Sequence of chain 1.C:
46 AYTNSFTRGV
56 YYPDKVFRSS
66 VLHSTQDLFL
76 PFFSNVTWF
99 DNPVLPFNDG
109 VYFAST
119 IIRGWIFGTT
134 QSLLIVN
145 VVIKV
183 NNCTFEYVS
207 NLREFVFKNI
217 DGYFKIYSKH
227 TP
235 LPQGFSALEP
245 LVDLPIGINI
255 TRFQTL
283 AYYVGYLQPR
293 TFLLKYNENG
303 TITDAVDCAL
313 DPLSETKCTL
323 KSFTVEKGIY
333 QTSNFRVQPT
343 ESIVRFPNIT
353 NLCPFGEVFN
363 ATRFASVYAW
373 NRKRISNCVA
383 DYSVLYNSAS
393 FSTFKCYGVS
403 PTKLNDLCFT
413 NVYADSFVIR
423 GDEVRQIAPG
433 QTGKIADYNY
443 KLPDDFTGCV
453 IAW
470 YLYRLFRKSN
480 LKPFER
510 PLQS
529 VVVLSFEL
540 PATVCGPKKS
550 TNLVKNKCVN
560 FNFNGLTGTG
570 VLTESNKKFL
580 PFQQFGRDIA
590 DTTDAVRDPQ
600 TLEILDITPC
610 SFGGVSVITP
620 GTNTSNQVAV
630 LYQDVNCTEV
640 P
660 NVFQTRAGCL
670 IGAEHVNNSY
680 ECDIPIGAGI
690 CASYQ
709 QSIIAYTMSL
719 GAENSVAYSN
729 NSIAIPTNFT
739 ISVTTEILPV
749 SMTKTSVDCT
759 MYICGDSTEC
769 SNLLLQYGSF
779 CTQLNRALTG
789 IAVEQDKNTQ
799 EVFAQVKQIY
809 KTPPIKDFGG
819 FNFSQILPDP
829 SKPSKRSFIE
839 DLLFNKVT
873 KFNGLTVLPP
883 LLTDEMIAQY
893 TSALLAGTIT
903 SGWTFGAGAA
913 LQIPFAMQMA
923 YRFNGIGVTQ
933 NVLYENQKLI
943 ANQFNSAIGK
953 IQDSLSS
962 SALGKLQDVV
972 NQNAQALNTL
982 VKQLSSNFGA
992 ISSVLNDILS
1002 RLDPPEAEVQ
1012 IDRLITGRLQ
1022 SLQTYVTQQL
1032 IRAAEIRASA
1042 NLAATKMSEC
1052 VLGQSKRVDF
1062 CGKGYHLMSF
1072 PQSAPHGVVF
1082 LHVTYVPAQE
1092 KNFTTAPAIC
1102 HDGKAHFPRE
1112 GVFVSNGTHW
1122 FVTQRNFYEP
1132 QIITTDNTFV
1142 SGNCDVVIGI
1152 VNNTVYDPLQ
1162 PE

The small molecule below binds the protein below.
Small molecule (SMILES): CC(=O)N[C@H]1[C@H](O[C@H]2[C@H](O)[C@@H](NC(C)=O)CO[C@@H]2CO)O[C@H](CO)[C@@H](O)[C@@H]1O

Binding-site contacts:
Ligand atom C2 contacts residue ASN820 of chain 1.C at 2.5 Å.
Ligand atom O7 contacts residue ASN820 of chain 1.C at 3.9 Å.
Ligand atom C1 contacts residue SER822 of chain 1.C at 3.9 Å.
Ligand atom C1 contacts residue ASN820 of chain 1.C at 1.4 Å.
Ligand atom O6 contacts residue GLN823 of chain 1.C at 4.4 Å.
Ligand atom C3 contacts residue ASN820 of chain 1.C at 3.8 Å.
Ligand atom C5 contacts residue ASN820 of chain 1.C at 3.7 Å.
Ligand atom N2 contacts residue ASN820 of chain 1.C at 3.0 Å (h-bond).
Ligand atom C7 contacts residue ASN820 of chain 1.C at 3.6 Å.
Ligand atom O5 contacts residue ASN820 of chain 1.C at 2.4 Å (h-bond).
Ligand atom C5 contacts residue GLN823 of chain 1.C at 4.2 Å.
Ligand atom C8 contacts residue GLN823 of chain 1.C at 4.3 Å.
Ligand atom C6 contacts residue GLN823 of chain 1.C at 3.9 Å.
Ligand atom C4 contacts residue ASN820 of chain 1.C at 4.2 Å.